A small-molecule ligand and the protein it binds are described below.
Small molecule (SMILES): C[C@@H]1O[C@@H]1P(=O)(O)O

Binding-site contacts:
Ligand atom O1P contacts residue TYR105 of chain 1.A at 3.2 Å (h-bond).
Ligand atom C3 contacts residue GLU142 of chain 1.A at 3.3 Å.
Ligand atom O1P contacts residue LYS23 of chain 1.B at 2.5 Å (salt-bridge).
Ligand atom O2P contacts residue ZN1 of chain 1.D at 4.0 Å.
Ligand atom C3 contacts residue LEU120 of chain 1.A at 3.8 Å (hydrophobic).
Ligand atom P contacts residue LYS23 of chain 1.B at 3.8 Å.
Ligand atom O2P contacts residue HIS180 of chain 1.A at 4.2 Å.
Ligand atom O1P contacts residue ARG97 of chain 1.A at 4.0 Å.
Ligand atom C3 contacts residue ALA195 of chain 1.A at 3.7 Å (hydrophobic).
Ligand atom P contacts residue ARG97 of chain 1.A at 4.0 Å.
Ligand atom C2 contacts residue ALA195 of chain 1.A at 4.1 Å (hydrophobic).
Ligand atom C1 contacts residue TYR103 of chain 1.A at 4.1 Å (hydrophobic).
Ligand atom O contacts residue ZN1 of chain 1.D at 2.8 Å.
Ligand atom O contacts residue LEU144 of chain 1.A at 4.2 Å.
Ligand atom C2 contacts residue PHE182 of chain 1.A at 4.1 Å (hydrophobic).
Ligand atom C2 contacts residue GLU142 of chain 1.A at 4.0 Å.
Ligand atom O2P contacts residue TYR103 of chain 1.A at 4.0 Å.
Ligand atom O contacts residue GLU142 of chain 1.A at 3.3 Å (salt-bridge).
Ligand atom P contacts residue ZN1 of chain 1.D at 3.3 Å.
Ligand atom C1 contacts residue PHE182 of chain 1.A at 3.8 Å (hydrophobic).
Ligand atom P contacts residue HIS138 of chain 1.A at 4.1 Å.
Ligand atom O3P contacts residue GLU142 of chain 1.A at 3.7 Å.
Ligand atom P contacts residue TYR105 of chain 1.A at 4.4 Å.
Ligand atom O contacts residue PHE182 of chain 1.A at 3.2 Å.
Ligand atom C3 contacts residue LYS23 of chain 1.B at 4.3 Å.
Ligand atom O2P contacts residue ASN135 of chain 1.A at 2.9 Å (h-bond).
Ligand atom O contacts residue HIS180 of chain 1.A at 3.7 Å.
Ligand atom O3P contacts residue HIS180 of chain 1.A at 3.5 Å (h-bond).
Ligand atom C2 contacts residue ZN1 of chain 1.D at 3.8 Å.
Ligand atom P contacts residue HIS180 of chain 1.A at 4.3 Å.
Ligand atom C2 contacts residue VAL122 of chain 1.A at 4.2 Å (hydrophobic).
Ligand atom P contacts residue ASN135 of chain 1.A at 3.8 Å.
Ligand atom O3P contacts residue ZN1 of chain 1.D at 2.1 Å.
Ligand atom O3P contacts residue LYS23 of chain 1.B at 4.1 Å.
Ligand atom C1 contacts residue ZN1 of chain 1.D at 3.6 Å.
Ligand atom C3 contacts residue ZN1 of chain 1.D at 3.6 Å.
Ligand atom C3 contacts residue VAL122 of chain 1.A at 4.4 Å (hydrophobic).
Ligand atom O3P contacts residue ASN135 of chain 1.A at 3.5 Å (h-bond).
Ligand atom O3P contacts residue HIS138 of chain 1.A at 2.7 Å (h-bond).
Ligand atom O2P contacts residue ARG97 of chain 1.A at 2.9 Å (salt-bridge).

Sequence of chain 1.A:
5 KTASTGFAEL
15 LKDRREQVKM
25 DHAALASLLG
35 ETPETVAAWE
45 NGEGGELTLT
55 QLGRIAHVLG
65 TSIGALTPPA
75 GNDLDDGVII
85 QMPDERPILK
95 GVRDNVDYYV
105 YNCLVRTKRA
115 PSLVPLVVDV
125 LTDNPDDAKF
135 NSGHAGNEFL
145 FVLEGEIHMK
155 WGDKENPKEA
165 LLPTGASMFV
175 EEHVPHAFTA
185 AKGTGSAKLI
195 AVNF

Sequence of chain 1.B:
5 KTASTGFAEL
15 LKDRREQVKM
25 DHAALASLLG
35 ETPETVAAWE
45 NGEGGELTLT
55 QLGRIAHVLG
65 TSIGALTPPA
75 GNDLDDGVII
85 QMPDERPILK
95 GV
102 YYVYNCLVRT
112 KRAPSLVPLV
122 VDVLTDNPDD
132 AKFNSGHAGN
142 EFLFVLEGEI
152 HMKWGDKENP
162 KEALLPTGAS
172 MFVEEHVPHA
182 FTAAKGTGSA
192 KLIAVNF